Sequence of chain 1.X:
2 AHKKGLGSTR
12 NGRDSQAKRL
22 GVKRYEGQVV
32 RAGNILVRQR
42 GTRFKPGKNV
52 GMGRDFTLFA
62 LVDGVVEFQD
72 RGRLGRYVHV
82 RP

Binding-site contacts:
Ligand atom C2 contacts residue MG1 of chain 1.BK at 3.2 Å.
Ligand atom OP1 contacts residue MG1 of chain 1.CO at 4.0 Å.
Ligand atom OP1 contacts residue HIS3 of chain 1.X at 4.1 Å.
Ligand atom N3 contacts residue MG1 of chain 1.BK at 3.4 Å.
Ligand atom N1 contacts residue MG1 of chain 1.BK at 4.5 Å.
Ligand atom O2 contacts residue MG1 of chain 1.BK at 2.2 Å.

A small-molecule ligand and the protein it binds are described below.
Small molecule (SMILES): COc1ccc(C[C@H](N)C(=O)N[C@H]2[C@@H](O)[C@H](n3cnc4c(N(C)C)ncnc43)O[C@@H]2CO[P](=O)(O)O[C@H]2[C@@H](O)[C@H](n3ccc(N)nc3=O)O[C@@H]2CO[P](=O)(O)O[C@H]2[C@@H](O)[C@H](n3ccc(N)nc3=O)O[C@@H]2CO)cc1